Sequence of chain 1.A:
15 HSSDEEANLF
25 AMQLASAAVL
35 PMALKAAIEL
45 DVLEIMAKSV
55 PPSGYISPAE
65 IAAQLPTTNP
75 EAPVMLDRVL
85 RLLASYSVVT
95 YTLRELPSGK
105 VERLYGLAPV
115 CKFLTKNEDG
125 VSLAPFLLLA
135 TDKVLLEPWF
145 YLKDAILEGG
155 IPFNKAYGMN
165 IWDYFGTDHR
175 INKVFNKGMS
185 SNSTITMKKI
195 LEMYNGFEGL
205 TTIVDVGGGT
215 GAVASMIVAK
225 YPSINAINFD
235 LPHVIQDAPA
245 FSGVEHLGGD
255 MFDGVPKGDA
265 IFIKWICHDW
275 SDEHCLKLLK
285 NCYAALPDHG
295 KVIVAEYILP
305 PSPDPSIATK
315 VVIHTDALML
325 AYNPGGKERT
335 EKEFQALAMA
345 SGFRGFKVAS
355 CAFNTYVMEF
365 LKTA

This small molecule binds to this protein.
Small molecule (SMILES): COc1cc(/C=C/CO)cc(OC)c1O

Binding-site contacts:
Ligand atom CAM contacts residue HIS272 of chain 1.A at 3.6 Å.
Ligand atom CAB contacts residue THR319 of chain 1.A at 3.4 Å.
Ligand atom OAK contacts residue TRP269 of chain 1.A at 3.0 Å.
Ligand atom CAN contacts residue ASP273 of chain 1.A at 3.7 Å.
Ligand atom OAK contacts residue MET323 of chain 1.A at 4.1 Å.
Ligand atom CAM contacts residue MET323 of chain 1.A at 3.7 Å (hydrophobic).
Ligand atom CAB contacts residue TRP269 of chain 1.A at 3.2 Å (hydrophobic).
Ligand atom CAA contacts residue ASN327 of chain 1.A at 3.3 Å.
Ligand atom OAD contacts residue TRP269 of chain 1.A at 3.4 Å (h-bond).
Ligand atom CAL contacts residue MET323 of chain 1.A at 3.8 Å (hydrophobic).
Ligand atom CAI contacts residue LEU322 of chain 1.A at 4.2 Å (hydrophobic).
Ligand atom OAD contacts residue HIS272 of chain 1.A at 2.9 Å (h-bond).
Ligand atom CAA contacts residue TRP166 of chain 1.A at 3.5 Å (hydrophobic).
Ligand atom OAJ contacts residue ASP273 of chain 1.A at 3.4 Å (salt-bridge).
Ligand atom CAN contacts residue MET323 of chain 1.A at 3.8 Å (hydrophobic).
Ligand atom CAG contacts residue MET323 of chain 1.A at 3.9 Å (hydrophobic).
Ligand atom CAB contacts residue MET323 of chain 1.A at 4.0 Å (hydrophobic).
Ligand atom CAI contacts residue ALA134 of chain 1.A at 3.7 Å (hydrophobic).
Ligand atom CAO contacts residue MET183 of chain 1.A at 4.1 Å (hydrophobic).
Ligand atom OAD contacts residue SAH1 of chain 1.F at 3.7 Å.
Ligand atom CAB contacts residue HIS272 of chain 1.A at 3.4 Å.
Ligand atom CAM contacts residue ASP273 of chain 1.A at 3.5 Å.
Ligand atom CAI contacts residue TYR326 of chain 1.A at 3.9 Å (hydrophobic).
Ligand atom OAC contacts residue ALA134 of chain 1.A at 3.2 Å.
Ligand atom OAJ contacts residue ASN327 of chain 1.A at 3.9 Å.
Ligand atom CAF contacts residue TYR326 of chain 1.A at 3.6 Å (hydrophobic).
Ligand atom OAJ contacts residue TRP166 of chain 1.A at 3.0 Å.
Ligand atom CAH contacts residue MET323 of chain 1.A at 3.7 Å (hydrophobic).
Ligand atom CAN contacts residue PHE179 of chain 1.A at 3.9 Å (hydrophobic).
Ligand atom CAA contacts residue ILE165 of chain 1.A at 3.7 Å (hydrophobic).
Ligand atom CAG contacts residue PHE179 of chain 1.A at 3.8 Å (hydrophobic).
Ligand atom OAK contacts residue HIS272 of chain 1.A at 3.1 Å.
Ligand atom CAO contacts residue TRP269 of chain 1.A at 4.0 Å (hydrophobic).
Ligand atom OAC contacts residue LEU322 of chain 1.A at 3.4 Å.
Ligand atom CAO contacts residue HIS272 of chain 1.A at 3.8 Å.
Ligand atom CAO contacts residue MET323 of chain 1.A at 3.6 Å (hydrophobic).
Ligand atom OAD contacts residue ASP273 of chain 1.A at 2.7 Å (salt-bridge).
Ligand atom CAA contacts residue ASP273 of chain 1.A at 4.1 Å.
Ligand atom CAH contacts residue MET183 of chain 1.A at 4.2 Å (hydrophobic).
Ligand atom OAJ contacts residue PHE179 of chain 1.A at 3.9 Å.